A small-molecule ligand and the protein it binds are described below.
Small molecule (SMILES): CCC(CC)[C@H](NC(C)=O)[C@@H]1[C@H](O)[C@@H](C(=O)O)C[C@H]1NC(=N)N

Sequence of chain 1.F:
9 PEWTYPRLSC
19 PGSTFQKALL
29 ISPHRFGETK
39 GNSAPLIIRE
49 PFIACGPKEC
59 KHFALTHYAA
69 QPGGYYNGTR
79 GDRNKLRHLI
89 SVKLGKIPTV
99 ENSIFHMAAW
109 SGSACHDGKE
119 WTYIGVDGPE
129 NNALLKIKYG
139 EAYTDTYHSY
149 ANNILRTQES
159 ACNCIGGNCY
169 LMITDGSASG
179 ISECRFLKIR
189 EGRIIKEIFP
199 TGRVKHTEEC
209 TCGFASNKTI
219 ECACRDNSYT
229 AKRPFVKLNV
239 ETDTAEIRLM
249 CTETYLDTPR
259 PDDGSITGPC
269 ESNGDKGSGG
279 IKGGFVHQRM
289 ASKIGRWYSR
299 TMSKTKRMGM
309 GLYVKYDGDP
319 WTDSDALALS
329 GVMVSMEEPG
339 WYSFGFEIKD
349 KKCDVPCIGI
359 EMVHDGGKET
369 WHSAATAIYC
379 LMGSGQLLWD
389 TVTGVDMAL

Binding-site contacts:
Ligand atom N30 contacts residue GLU48 of chain 1.F at 3.8 Å.
Ligand atom C36 contacts residue GLU207 of chain 1.F at 3.7 Å.
Ligand atom C26 contacts residue TRP108 of chain 1.F at 3.9 Å (hydrophobic).
Ligand atom C4 contacts residue ASP80 of chain 1.F at 3.8 Å.
Ligand atom C37 contacts residue ARG154 of chain 1.F at 3.7 Å.
Ligand atom O7 contacts residue ARG223 of chain 1.F at 3.1 Å (salt-bridge).
Ligand atom C1 contacts residue GLU48 of chain 1.F at 3.6 Å.
Ligand atom O8 contacts residue TYR340 of chain 1.F at 3.2 Å (h-bond).
Ligand atom C26 contacts residue GLU48 of chain 1.F at 3.5 Å.
Ligand atom C39 contacts residue GLU206 of chain 1.F at 3.2 Å.
Ligand atom O8 contacts residue ARG305 of chain 1.F at 2.8 Å (salt-bridge).
Ligand atom O14 contacts residue ASP80 of chain 1.F at 3.8 Å.
Ligand atom C15 contacts residue ARG154 of chain 1.F at 3.5 Å.
Ligand atom N27 contacts residue GLU48 of chain 1.F at 3.6 Å (salt-bridge).
Ligand atom C6 contacts residue ARG305 of chain 1.F at 3.6 Å.
Ligand atom C2 contacts residue TYR340 of chain 1.F at 3.7 Å (hydrophobic).
Ligand atom C5 contacts residue ASP80 of chain 1.F at 3.6 Å.
Ligand atom N27 contacts residue ASP80 of chain 1.F at 3.2 Å (salt-bridge).
Ligand atom C1 contacts residue ARG47 of chain 1.F at 3.6 Å.
Ligand atom O9 contacts residue ASP80 of chain 1.F at 2.9 Å (salt-bridge).
Ligand atom O7 contacts residue ARG305 of chain 1.F at 3.1 Å (salt-bridge).
Ligand atom C2 contacts residue ASP80 of chain 1.F at 3.3 Å.
Ligand atom C1 contacts residue ASP80 of chain 1.F at 3.3 Å.
Ligand atom C6 contacts residue TYR340 of chain 1.F at 3.0 Å (hydrophobic).
Ligand atom N30 contacts residue GLU157 of chain 1.F at 3.2 Å (salt-bridge).
Ligand atom C5 contacts residue TYR340 of chain 1.F at 3.5 Å (hydrophobic).
Ligand atom N27 contacts residue TRP108 of chain 1.F at 3.8 Å.
Ligand atom C36 contacts residue GLU206 of chain 1.F at 3.5 Å.
Ligand atom N25 contacts residue TYR340 of chain 1.F at 3.9 Å.
Ligand atom N25 contacts residue GLU48 of chain 1.F at 3.7 Å.
Ligand atom C1 contacts residue TYR340 of chain 1.F at 3.2 Å (hydrophobic).
Ligand atom O14 contacts residue ARG81 of chain 1.F at 3.3 Å (salt-bridge).
Ligand atom C4 contacts residue TYR340 of chain 1.F at 3.6 Å (hydrophobic).
Ligand atom N30 contacts residue TRP108 of chain 1.F at 3.0 Å (h-bond).
Ligand atom N27 contacts residue ARG85 of chain 1.F at 3.7 Å.
Ligand atom C3 contacts residue TYR340 of chain 1.F at 3.4 Å (hydrophobic).
Ligand atom O7 contacts residue TYR340 of chain 1.F at 3.1 Å (h-bond).
Ligand atom C38 contacts residue ALA176 of chain 1.F at 3.9 Å (hydrophobic).
Ligand atom O8 contacts residue ARG47 of chain 1.F at 3.0 Å (salt-bridge).
Ligand atom C39 contacts residue ARG223 of chain 1.F at 3.5 Å.